Sequence of chain 1.B:
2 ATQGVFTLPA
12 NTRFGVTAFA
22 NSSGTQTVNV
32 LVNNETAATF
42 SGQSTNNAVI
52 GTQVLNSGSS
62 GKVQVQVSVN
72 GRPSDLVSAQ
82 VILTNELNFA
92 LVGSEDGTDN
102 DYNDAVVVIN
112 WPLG

Sequence of chain 1.A:
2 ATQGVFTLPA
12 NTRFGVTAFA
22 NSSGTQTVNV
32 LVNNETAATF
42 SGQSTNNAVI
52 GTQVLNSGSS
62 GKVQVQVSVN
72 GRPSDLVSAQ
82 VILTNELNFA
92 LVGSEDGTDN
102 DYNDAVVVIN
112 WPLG

Binding-site contacts:
Ligand atom C3 contacts residue ASP105 of chain 1.A at 3.8 Å.
Ligand atom C6 contacts residue SER24 of chain 1.A at 3.8 Å.
Ligand atom C4 contacts residue SER23 of chain 1.A at 3.4 Å.
Ligand atom O4 contacts residue GLY98 of chain 1.A at 3.9 Å.
Ligand atom C3 contacts residue ASP100 of chain 1.A at 3.1 Å.
Ligand atom C2 contacts residue CA1 of chain 1.H at 3.5 Å.
Ligand atom O4 contacts residue ASP105 of chain 1.A at 3.2 Å (salt-bridge).
Ligand atom C1M contacts residue SER24 of chain 1.A at 3.6 Å.
Ligand atom C5 contacts residue SER24 of chain 1.A at 3.7 Å.
Ligand atom C3 contacts residue CA1 of chain 1.H at 3.4 Å.
Ligand atom C4 contacts residue CA1 of chain 1.H at 3.9 Å.
Ligand atom O3 contacts residue CA1 of chain 1.H at 2.4 Å.
Ligand atom C4 contacts residue ASP97 of chain 1.A at 3.4 Å.
Ligand atom O4 contacts residue ASP97 of chain 1.A at 2.6 Å (salt-bridge).
Ligand atom O2 contacts residue ASP105 of chain 1.A at 4.1 Å.
Ligand atom C7 contacts residue SER24 of chain 1.A at 3.0 Å.
Ligand atom C5 contacts residue SER23 of chain 1.A at 3.2 Å.
Ligand atom O4 contacts residue GLU96 of chain 1.A at 3.3 Å (salt-bridge).
Ligand atom C1 contacts residue SER24 of chain 1.A at 3.8 Å.
Ligand atom C2 contacts residue GLY115 of chain 1.B at 3.3 Å.
Ligand atom O7A contacts residue SER24 of chain 1.A at 2.5 Å (h-bond).
Ligand atom O4 contacts residue ASP100 of chain 1.A at 3.7 Å.
Ligand atom O3 contacts residue ASP102 of chain 1.A at 2.9 Å (salt-bridge).
Ligand atom O2 contacts residue GLY115 of chain 1.B at 2.5 Å (h-bond).
Ligand atom O4 contacts residue CA1 of chain 1.G at 2.5 Å.
Ligand atom C1M contacts residue GLY115 of chain 1.B at 3.7 Å.
Ligand atom C4 contacts residue CA1 of chain 1.G at 3.3 Å.
Ligand atom O3 contacts residue CA1 of chain 1.G at 2.5 Å.
Ligand atom C5 contacts residue ASP97 of chain 1.A at 3.7 Å.
Ligand atom C6 contacts residue ASP97 of chain 1.A at 3.9 Å.
Ligand atom O2 contacts residue SER23 of chain 1.A at 3.1 Å.
Ligand atom C2 contacts residue ASP100 of chain 1.A at 3.9 Å.
Ligand atom C4 contacts residue ASP105 of chain 1.A at 3.3 Å.
Ligand atom O5 contacts residue SER23 of chain 1.A at 3.2 Å (h-bond).
Ligand atom O3 contacts residue ASP105 of chain 1.A at 3.1 Å (salt-bridge).
Ligand atom O5 contacts residue SER24 of chain 1.A at 2.9 Å (h-bond).
Ligand atom C3 contacts residue CA1 of chain 1.G at 3.4 Å.
Ligand atom O2 contacts residue CA1 of chain 1.H at 2.7 Å.
Ligand atom O2 contacts residue ASN22 of chain 1.A at 2.9 Å (h-bond).
Ligand atom O3 contacts residue ASP100 of chain 1.A at 2.4 Å (salt-bridge).

This small molecule binds to this protein.
Small molecule (SMILES): C[C@@H]1O[C@@H](CC(=O)O)[C@@H](O)[C@H](O)[C@@H]1O